A protein and the small-molecule ligand that binds it are described below.
Small molecule (SMILES): CC[C@H](C)[C@H](NC(=O)[C@H](CCCCN)NC(=O)[C@H](CC(=O)O)NC(=O)[C@@H](N)CO)C(=O)N[C@@H](CC(=O)O)C(=O)N[C@@H](CC(N)=O)C(=O)N[C@@H](CC(C)C)C(=O)N[C@H](C=O)CC(=O)O

Binding-site contacts:
Ligand atom CD contacts residue GLN139 of chain 1.A at 4.0 Å.
Ligand atom O contacts residue GLN66 of chain 1.B at 2.7 Å (h-bond).
Ligand atom CD1 contacts residue TRP103 of chain 1.B at 4.1 Å (hydrophobic).
Ligand atom CB contacts residue GLU141 of chain 1.A at 3.2 Å.
Ligand atom CD1 contacts residue ALA99 of chain 1.B at 3.7 Å (hydrophobic).
Ligand atom CB contacts residue GLN139 of chain 1.A at 3.7 Å.
Ligand atom C contacts residue GLN139 of chain 1.A at 3.7 Å.
Ligand atom CG1 contacts residue TRP103 of chain 1.B at 4.0 Å (hydrophobic).
Ligand atom NZ contacts residue ASP138 of chain 1.A at 2.9 Å (salt-bridge).
Ligand atom CG2 contacts residue MET149 of chain 1.A at 4.0 Å (hydrophobic).
Ligand atom N contacts residue GLN139 of chain 1.A at 2.9 Å (h-bond).
Ligand atom CD1 contacts residue THR95 of chain 1.B at 3.5 Å.
Ligand atom CD1 contacts residue THR96 of chain 1.B at 3.8 Å.
Ligand atom CG contacts residue GLU141 of chain 1.A at 3.5 Å.
Ligand atom CG1 contacts residue MET149 of chain 1.A at 3.9 Å (hydrophobic).
Ligand atom CG contacts residue GLU141 of chain 1.A at 3.8 Å.
Ligand atom O contacts residue THR96 of chain 1.B at 3.8 Å.
Ligand atom OD1 contacts residue ALA140 of chain 1.A at 3.5 Å.
Ligand atom ND2 contacts residue GLU141 of chain 1.A at 2.8 Å (salt-bridge).
Ligand atom CG contacts residue HIS142 of chain 1.A at 3.9 Å.
Ligand atom CE contacts residue ASP138 of chain 1.A at 3.8 Å.
Ligand atom CB contacts residue GLU141 of chain 1.A at 3.7 Å.
Ligand atom CD contacts residue ASP138 of chain 1.A at 3.4 Å.
Ligand atom OD1 contacts residue GLU141 of chain 1.A at 2.7 Å (salt-bridge).
Ligand atom CB contacts residue THR145 of chain 1.A at 3.6 Å.
Ligand atom CD contacts residue GLU141 of chain 1.A at 3.8 Å.
Ligand atom C contacts residue GLN66 of chain 1.B at 3.7 Å.
Ligand atom CG contacts residue THR145 of chain 1.A at 3.7 Å.
Ligand atom CB contacts residue GLN139 of chain 1.A at 3.7 Å.
Ligand atom CA contacts residue GLN139 of chain 1.A at 3.6 Å.
Ligand atom OD2 contacts residue THR145 of chain 1.A at 3.1 Å (h-bond).
Ligand atom OD2 contacts residue GLU141 of chain 1.A at 3.2 Å (salt-bridge).
Ligand atom CG contacts residue GLU141 of chain 1.A at 3.4 Å.
Ligand atom CG1 contacts residue GLN139 of chain 1.A at 3.9 Å.
Ligand atom OD2 contacts residue ALA140 of chain 1.A at 4.0 Å.
Ligand atom OD2 contacts residue HIS142 of chain 1.A at 2.9 Å (h-bond).
Ligand atom CA contacts residue GLN139 of chain 1.A at 3.9 Å.
Ligand atom CA contacts residue GLN66 of chain 1.B at 3.9 Å.
Ligand atom CB contacts residue MET149 of chain 1.A at 3.8 Å (hydrophobic).
Ligand atom CD contacts residue ALA140 of chain 1.A at 3.8 Å (hydrophobic).

Sequence of chain 1.B:
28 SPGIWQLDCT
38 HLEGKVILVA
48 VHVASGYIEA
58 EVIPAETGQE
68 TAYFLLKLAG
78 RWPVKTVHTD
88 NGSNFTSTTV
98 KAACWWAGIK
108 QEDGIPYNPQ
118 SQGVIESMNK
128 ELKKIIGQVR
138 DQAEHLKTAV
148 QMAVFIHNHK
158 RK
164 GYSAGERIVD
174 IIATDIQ

Sequence of chain 1.A:
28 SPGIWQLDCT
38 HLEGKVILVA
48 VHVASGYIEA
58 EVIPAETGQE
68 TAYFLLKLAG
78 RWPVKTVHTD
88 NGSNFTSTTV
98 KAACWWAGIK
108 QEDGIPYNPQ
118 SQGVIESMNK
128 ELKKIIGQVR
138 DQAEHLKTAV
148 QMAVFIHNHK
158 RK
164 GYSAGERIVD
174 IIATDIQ